Sequence of chain 1.A:
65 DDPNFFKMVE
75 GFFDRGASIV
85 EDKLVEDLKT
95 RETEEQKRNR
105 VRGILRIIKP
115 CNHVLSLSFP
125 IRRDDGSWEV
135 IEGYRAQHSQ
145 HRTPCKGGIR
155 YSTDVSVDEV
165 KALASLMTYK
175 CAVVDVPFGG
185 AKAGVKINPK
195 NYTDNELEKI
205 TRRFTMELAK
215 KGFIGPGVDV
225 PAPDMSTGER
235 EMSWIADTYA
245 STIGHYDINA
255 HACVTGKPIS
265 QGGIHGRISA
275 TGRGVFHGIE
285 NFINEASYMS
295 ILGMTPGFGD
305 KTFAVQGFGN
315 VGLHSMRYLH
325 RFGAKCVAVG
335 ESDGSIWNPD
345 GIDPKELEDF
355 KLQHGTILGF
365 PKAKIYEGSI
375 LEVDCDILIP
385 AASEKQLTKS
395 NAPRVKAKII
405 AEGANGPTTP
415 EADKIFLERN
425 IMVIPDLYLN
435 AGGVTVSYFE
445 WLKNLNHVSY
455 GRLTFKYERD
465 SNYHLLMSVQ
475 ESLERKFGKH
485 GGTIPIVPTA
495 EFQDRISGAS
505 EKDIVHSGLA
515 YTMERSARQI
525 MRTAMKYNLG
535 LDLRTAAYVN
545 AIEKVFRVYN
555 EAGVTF

Sequence of chain 1.B:
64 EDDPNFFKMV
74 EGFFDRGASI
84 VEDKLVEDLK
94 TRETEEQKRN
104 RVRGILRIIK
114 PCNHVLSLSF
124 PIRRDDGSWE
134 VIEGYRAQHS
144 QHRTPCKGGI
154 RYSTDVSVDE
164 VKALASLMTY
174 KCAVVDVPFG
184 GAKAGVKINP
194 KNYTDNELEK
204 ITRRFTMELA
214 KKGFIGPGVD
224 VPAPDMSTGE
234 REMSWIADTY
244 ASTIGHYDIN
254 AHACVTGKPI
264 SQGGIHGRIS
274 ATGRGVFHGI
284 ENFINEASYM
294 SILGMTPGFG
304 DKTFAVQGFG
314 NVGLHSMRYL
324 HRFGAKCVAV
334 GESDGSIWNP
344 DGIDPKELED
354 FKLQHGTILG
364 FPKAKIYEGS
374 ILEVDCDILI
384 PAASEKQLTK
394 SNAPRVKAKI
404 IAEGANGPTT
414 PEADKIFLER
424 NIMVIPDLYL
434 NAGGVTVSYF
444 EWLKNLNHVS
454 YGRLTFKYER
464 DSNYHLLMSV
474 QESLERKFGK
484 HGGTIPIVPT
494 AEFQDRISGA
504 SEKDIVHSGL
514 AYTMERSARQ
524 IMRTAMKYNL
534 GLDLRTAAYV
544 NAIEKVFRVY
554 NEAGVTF

Binding-site contacts:
Ligand atom CA contacts residue GLY557 of chain 1.A at 3.8 Å.
Ligand atom CB contacts residue GLY557 of chain 1.A at 3.5 Å.
Ligand atom CD2 contacts residue ASP241 of chain 1.B at 4.0 Å.
Ligand atom OXT contacts residue GLY557 of chain 1.A at 4.5 Å.
Ligand atom O contacts residue TYR553 of chain 1.A at 4.1 Å.
Ligand atom CG contacts residue ALA556 of chain 1.A at 4.0 Å (hydrophobic).
Ligand atom CG contacts residue ASP241 of chain 1.B at 3.6 Å.
Ligand atom C contacts residue THR559 of chain 1.A at 4.3 Å.
Ligand atom C contacts residue GLY557 of chain 1.A at 4.5 Å.
Ligand atom CG contacts residue GLY557 of chain 1.A at 4.1 Å.
Ligand atom N contacts residue THR559 of chain 1.A at 3.3 Å (h-bond).
Ligand atom CB contacts residue TYR553 of chain 1.A at 4.0 Å (hydrophobic).
Ligand atom O contacts residue ARG207 of chain 1.E at 3.3 Å (salt-bridge).
Ligand atom CD2 contacts residue HIS145 of chain 1.A at 3.9 Å.
Ligand atom OXT contacts residue ARG207 of chain 1.E at 2.8 Å (salt-bridge).
Ligand atom CB contacts residue ASP241 of chain 1.B at 4.2 Å.
Ligand atom OXT contacts residue VAL558 of chain 1.A at 3.5 Å.
Ligand atom CA contacts residue ASP241 of chain 1.B at 4.0 Å.
Ligand atom CD1 contacts residue ALA556 of chain 1.A at 3.8 Å (hydrophobic).
Ligand atom C contacts residue VAL558 of chain 1.A at 4.4 Å (hydrophobic).
Ligand atom N contacts residue GLY557 of chain 1.A at 3.1 Å (h-bond).
Ligand atom CD1 contacts residue HIS145 of chain 1.A at 4.0 Å.
Ligand atom CD1 contacts residue VAL552 of chain 1.A at 3.9 Å (hydrophobic).
Ligand atom CD2 contacts residue GLN144 of chain 1.A at 3.8 Å.
Ligand atom OXT contacts residue THR559 of chain 1.A at 3.3 Å (h-bond).
Ligand atom CD1 contacts residue TYR553 of chain 1.A at 4.0 Å (hydrophobic).
Ligand atom N contacts residue VAL558 of chain 1.A at 3.9 Å.
Ligand atom C contacts residue ARG207 of chain 1.E at 3.6 Å.
Ligand atom N contacts residue ASP241 of chain 1.B at 3.2 Å (salt-bridge).

The protein below binds the small molecule below.
Small molecule (SMILES): CC(C)C[C@H](N)C(=O)O

Sequence of chain 1.E:
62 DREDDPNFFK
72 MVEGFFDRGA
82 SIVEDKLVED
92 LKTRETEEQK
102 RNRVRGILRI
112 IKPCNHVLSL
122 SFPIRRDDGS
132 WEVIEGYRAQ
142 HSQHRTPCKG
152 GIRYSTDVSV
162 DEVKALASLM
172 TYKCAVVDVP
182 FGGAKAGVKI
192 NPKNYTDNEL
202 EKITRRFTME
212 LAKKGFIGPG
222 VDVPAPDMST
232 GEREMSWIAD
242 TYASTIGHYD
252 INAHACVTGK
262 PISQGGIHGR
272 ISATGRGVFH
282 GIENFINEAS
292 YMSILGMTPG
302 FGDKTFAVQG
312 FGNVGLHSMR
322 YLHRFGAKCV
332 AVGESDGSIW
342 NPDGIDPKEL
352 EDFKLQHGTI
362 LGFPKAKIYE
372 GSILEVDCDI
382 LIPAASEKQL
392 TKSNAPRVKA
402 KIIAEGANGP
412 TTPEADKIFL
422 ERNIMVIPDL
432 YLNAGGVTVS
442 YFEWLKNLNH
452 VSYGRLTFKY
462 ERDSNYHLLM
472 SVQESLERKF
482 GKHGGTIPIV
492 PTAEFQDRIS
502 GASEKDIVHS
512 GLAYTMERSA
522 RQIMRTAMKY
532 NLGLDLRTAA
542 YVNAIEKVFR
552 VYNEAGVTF